A protein and the small-molecule ligand that binds it are described below.
Small molecule (SMILES): Nc1ncnc2c1ncn2[C@@H]1O[C@H](CO[P](=O)(O)O[C@@H]2[C@H](O)[C@@H](CO[P](=O)(O)O[C@@H]3[C@H](O)[C@@H](COP(=O)(O)O)O[C@H]3n3cnc4c(N)ncnc43)O[C@H]2n2cnc3c(N)ncnc32)[C@@H](O)[C@H]1O

Sequence of chain 1.B:
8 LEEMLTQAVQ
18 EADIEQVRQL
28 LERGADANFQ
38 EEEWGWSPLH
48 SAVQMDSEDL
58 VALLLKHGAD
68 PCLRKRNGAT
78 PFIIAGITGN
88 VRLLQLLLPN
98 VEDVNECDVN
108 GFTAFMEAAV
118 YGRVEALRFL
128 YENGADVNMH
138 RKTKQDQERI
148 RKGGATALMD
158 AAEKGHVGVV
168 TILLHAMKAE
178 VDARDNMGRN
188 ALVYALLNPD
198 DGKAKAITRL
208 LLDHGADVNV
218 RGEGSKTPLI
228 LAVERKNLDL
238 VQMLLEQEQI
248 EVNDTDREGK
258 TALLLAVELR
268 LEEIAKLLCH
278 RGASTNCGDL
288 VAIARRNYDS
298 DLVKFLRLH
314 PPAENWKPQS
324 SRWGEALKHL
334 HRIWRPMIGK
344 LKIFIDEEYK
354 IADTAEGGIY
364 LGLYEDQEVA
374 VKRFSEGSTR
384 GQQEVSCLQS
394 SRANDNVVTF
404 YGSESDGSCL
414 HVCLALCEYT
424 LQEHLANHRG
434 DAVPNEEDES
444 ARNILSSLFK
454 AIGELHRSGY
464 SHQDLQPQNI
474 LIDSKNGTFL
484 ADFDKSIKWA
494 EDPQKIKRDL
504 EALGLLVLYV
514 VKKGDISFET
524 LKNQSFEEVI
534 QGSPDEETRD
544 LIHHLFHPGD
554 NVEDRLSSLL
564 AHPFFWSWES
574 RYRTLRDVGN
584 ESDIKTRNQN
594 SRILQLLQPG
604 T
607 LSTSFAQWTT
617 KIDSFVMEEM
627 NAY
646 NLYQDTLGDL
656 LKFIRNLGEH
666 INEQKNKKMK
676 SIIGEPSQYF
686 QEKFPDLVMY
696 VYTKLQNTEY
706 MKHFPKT

Binding-site contacts:
Ligand atom N27 contacts residue GLN51 of chain 1.A at 3.4 Å (h-bond).
Ligand atom C2 contacts residue GLU114 of chain 1.A at 3.3 Å.
Ligand atom C25 contacts residue ARG292 of chain 1.B at 3.3 Å.
Ligand atom N27 contacts residue TRP43 of chain 1.A at 3.3 Å.
Ligand atom CB' contacts residue ASN74 of chain 1.A at 3.4 Å.
Ligand atom OMP contacts residue TRP43 of chain 1.A at 3.1 Å (h-bond).
Ligand atom C25 contacts residue TRP43 of chain 1.A at 3.3 Å (hydrophobic).
Ligand atom N21 contacts residue ARG292 of chain 1.B at 3.1 Å (salt-bridge).
Ligand atom OLP contacts residue LYS72 of chain 1.A at 3.1 Å (salt-bridge).
Ligand atom C12 contacts residue TYR295 of chain 1.B at 3.2 Å (hydrophobic).
Ligand atom OCP contacts residue ARG338 of chain 1.B at 2.9 Å (salt-bridge).
Ligand atom C24 contacts residue TRP43 of chain 1.A at 3.2 Å (hydrophobic).
Ligand atom N1 contacts residue GLU114 of chain 1.A at 2.6 Å (salt-bridge).
Ligand atom N29 contacts residue TRP43 of chain 1.A at 3.4 Å (h-bond).
Ligand atom N27 contacts residue ARG292 of chain 1.B at 3.2 Å.
Ligand atom OLP contacts residue TYR295 of chain 1.B at 2.6 Å (h-bond).
Ligand atom C22 contacts residue TRP43 of chain 1.A at 3.4 Å (hydrophobic).
Ligand atom C26 contacts residue ARG292 of chain 1.B at 3.1 Å.
Ligand atom N26 contacts residue ARG292 of chain 1.B at 3.4 Å (salt-bridge).
Ligand atom P contacts residue ARG138 of chain 1.A at 3.3 Å.
Ligand atom N23 contacts residue TRP43 of chain 1.A at 3.2 Å.
Ligand atom OO' contacts residue TRP43 of chain 1.A at 3.2 Å (h-bond).
Ligand atom OE' contacts residue ASN74 of chain 1.A at 3.5 Å (h-bond).
Ligand atom C26 contacts residue TRP43 of chain 1.A at 3.3 Å (hydrophobic).
Ligand atom N11 contacts residue TYR118 of chain 1.A at 3.0 Å (h-bond).
Ligand atom N6 contacts residue GLU114 of chain 1.A at 2.5 Å (salt-bridge).
Ligand atom P2 contacts residue LYS72 of chain 1.A at 3.3 Å.
Ligand atom N26 contacts residue GLN51 of chain 1.A at 2.9 Å (h-bond).
Ligand atom C6 contacts residue GLU114 of chain 1.A at 3.4 Å.
Ligand atom N26 contacts residue TRP43 of chain 1.A at 3.4 Å.
Ligand atom O2P contacts residue ARG138 of chain 1.A at 2.7 Å (salt-bridge).
Ligand atom C4 contacts residue PHE109 of chain 1.A at 3.4 Å (hydrophobic).
Ligand atom OMP contacts residue LYS72 of chain 1.A at 2.4 Å (salt-bridge).
Ligand atom C2 contacts residue PHE109 of chain 1.A at 3.4 Å (hydrophobic).
Ligand atom N16 contacts residue TYR118 of chain 1.A at 3.4 Å (h-bond).
Ligand atom O4' contacts residue ASN107 of chain 1.A at 3.1 Å.
Ligand atom N26 contacts residue SER48 of chain 1.A at 2.6 Å (h-bond).
Ligand atom O1P contacts residue ARG138 of chain 1.A at 2.6 Å (salt-bridge).
Ligand atom OBP contacts residue ARG338 of chain 1.B at 3.2 Å (salt-bridge).
Ligand atom N21 contacts residue TRP43 of chain 1.A at 3.3 Å.

Sequence of chain 1.A:
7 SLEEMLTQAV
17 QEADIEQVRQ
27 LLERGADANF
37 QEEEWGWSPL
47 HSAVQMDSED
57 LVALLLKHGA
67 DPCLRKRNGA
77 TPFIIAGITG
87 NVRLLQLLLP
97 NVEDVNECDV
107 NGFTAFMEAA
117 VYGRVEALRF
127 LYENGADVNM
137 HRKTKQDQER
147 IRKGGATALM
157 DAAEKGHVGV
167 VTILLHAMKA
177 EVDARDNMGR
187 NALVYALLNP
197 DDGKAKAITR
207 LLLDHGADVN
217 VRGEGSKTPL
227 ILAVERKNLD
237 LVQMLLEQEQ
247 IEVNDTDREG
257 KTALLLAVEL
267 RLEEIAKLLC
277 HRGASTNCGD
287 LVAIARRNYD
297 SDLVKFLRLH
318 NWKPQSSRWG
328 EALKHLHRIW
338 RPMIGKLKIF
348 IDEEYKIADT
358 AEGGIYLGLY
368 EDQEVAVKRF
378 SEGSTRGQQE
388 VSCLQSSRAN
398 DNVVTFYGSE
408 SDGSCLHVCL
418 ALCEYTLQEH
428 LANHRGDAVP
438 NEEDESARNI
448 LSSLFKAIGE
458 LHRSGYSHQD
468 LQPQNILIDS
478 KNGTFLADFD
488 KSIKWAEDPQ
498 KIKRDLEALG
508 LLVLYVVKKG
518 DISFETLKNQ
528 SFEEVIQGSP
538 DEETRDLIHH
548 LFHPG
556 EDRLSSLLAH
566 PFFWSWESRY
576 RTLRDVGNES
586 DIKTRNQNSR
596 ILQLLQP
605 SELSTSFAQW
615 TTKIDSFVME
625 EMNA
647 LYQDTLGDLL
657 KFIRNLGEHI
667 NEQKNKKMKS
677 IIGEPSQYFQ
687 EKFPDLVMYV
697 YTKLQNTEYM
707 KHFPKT